A protein and the small-molecule ligand that binds it are described below.
Small molecule (SMILES): CC(=O)N[C@H]1[C@H](O[C@H]2[C@H](O)[C@@H](NC(C)=O)CO[C@@H]2CO[C@@H]2O[C@@H](C)[C@@H](O)[C@@H](O)[C@@H]2O)O[C@H](CO)[C@@H](O[C@@H]2O[C@H](CO)[C@@H](O)[C@H](O)[C@@H]2O)[C@@H]1O

Sequence of chain 1.A:
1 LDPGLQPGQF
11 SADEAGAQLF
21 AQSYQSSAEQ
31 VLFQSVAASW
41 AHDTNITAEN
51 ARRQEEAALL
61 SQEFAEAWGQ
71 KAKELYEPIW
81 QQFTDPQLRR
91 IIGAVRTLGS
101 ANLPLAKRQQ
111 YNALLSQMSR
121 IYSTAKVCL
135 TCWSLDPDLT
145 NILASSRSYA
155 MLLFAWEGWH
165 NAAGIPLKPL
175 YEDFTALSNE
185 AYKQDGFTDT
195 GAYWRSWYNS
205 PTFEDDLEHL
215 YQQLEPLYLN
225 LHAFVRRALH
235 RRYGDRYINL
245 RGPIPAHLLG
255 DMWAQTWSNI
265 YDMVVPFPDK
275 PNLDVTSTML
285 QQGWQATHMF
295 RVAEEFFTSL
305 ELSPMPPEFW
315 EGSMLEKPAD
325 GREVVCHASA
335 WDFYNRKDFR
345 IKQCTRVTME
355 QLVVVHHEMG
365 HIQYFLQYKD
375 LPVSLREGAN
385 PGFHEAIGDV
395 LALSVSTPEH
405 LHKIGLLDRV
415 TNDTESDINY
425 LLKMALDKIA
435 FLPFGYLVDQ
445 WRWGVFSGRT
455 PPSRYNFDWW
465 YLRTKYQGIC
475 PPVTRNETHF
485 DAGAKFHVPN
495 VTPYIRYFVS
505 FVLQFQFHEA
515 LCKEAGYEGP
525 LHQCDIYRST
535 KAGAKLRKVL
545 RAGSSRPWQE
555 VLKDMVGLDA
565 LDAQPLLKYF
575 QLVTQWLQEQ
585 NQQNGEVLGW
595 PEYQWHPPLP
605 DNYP

Binding-site contacts:
Ligand atom C3 contacts residue PRO524 of chain 1.A at 3.8 Å (hydrophobic).
Ligand atom C5 contacts residue GLU522 of chain 1.A at 4.3 Å.
Ligand atom C7 contacts residue GLN527 of chain 1.A at 3.9 Å.
Ligand atom O3 contacts residue GLU522 of chain 1.A at 4.1 Å.
Ligand atom O7 contacts residue GLY523 of chain 1.A at 4.2 Å.
Ligand atom O6 contacts residue GLU522 of chain 1.A at 4.2 Å.
Ligand atom O5 contacts residue GLU522 of chain 1.A at 4.3 Å.
Ligand atom C4 contacts residue GLU522 of chain 1.A at 3.8 Å.
Ligand atom O5 contacts residue GLY523 of chain 1.A at 4.0 Å.
Ligand atom C7 contacts residue PRO524 of chain 1.A at 4.2 Å (hydrophobic).
Ligand atom C3 contacts residue ASN416 of chain 1.A at 3.8 Å.
Ligand atom O4 contacts residue GLU522 of chain 1.A at 4.0 Å.
Ligand atom O7 contacts residue ASN416 of chain 1.A at 3.8 Å.
Ligand atom C7 contacts residue ASN416 of chain 1.A at 3.5 Å.
Ligand atom C2 contacts residue GLY523 of chain 1.A at 4.4 Å.
Ligand atom C2 contacts residue GLN527 of chain 1.A at 3.4 Å.
Ligand atom C1 contacts residue ASN416 of chain 1.A at 1.4 Å.
Ligand atom N2 contacts residue GLN527 of chain 1.A at 2.9 Å (h-bond).
Ligand atom C3 contacts residue GLN527 of chain 1.A at 3.4 Å.
Ligand atom C5 contacts residue ASN416 of chain 1.A at 3.7 Å.
Ligand atom C4 contacts residue ASN416 of chain 1.A at 4.2 Å.
Ligand atom C1 contacts residue GLN527 of chain 1.A at 3.5 Å.
Ligand atom O5 contacts residue ASN416 of chain 1.A at 2.4 Å (h-bond).
Ligand atom C4 contacts residue GLU522 of chain 1.A at 4.1 Å.
Ligand atom O7 contacts residue PRO524 of chain 1.A at 3.3 Å.
Ligand atom C8 contacts residue GLU403 of chain 1.A at 3.8 Å.
Ligand atom C2 contacts residue GLU522 of chain 1.A at 4.2 Å.
Ligand atom C1 contacts residue GLU522 of chain 1.A at 4.3 Å.
Ligand atom C8 contacts residue GLN527 of chain 1.A at 4.1 Å.
Ligand atom C4 contacts residue PRO524 of chain 1.A at 4.2 Å (hydrophobic).
Ligand atom O3 contacts residue GLU522 of chain 1.A at 4.0 Å.
Ligand atom O3 contacts residue PRO524 of chain 1.A at 4.2 Å.
Ligand atom O3 contacts residue GLN527 of chain 1.A at 4.3 Å.
Ligand atom C3 contacts residue GLU522 of chain 1.A at 4.3 Å.
Ligand atom C2 contacts residue GLU522 of chain 1.A at 4.4 Å.
Ligand atom C2 contacts residue ASN416 of chain 1.A at 2.4 Å.
Ligand atom O4 contacts residue PRO524 of chain 1.A at 3.5 Å.
Ligand atom N2 contacts residue ASN416 of chain 1.A at 2.9 Å (h-bond).
Ligand atom O4 contacts residue GLY523 of chain 1.A at 4.3 Å.
Ligand atom C3 contacts residue GLU522 of chain 1.A at 3.4 Å.